A small-molecule ligand and the protein it binds are described below.
Small molecule (SMILES): Nc1nc(=O)n([C@@H]2CS[C@H](COP(=O)(O)OP(=O)(O)OP(=O)(O)O)O2)cc1F

Sequence of chain 1.I:
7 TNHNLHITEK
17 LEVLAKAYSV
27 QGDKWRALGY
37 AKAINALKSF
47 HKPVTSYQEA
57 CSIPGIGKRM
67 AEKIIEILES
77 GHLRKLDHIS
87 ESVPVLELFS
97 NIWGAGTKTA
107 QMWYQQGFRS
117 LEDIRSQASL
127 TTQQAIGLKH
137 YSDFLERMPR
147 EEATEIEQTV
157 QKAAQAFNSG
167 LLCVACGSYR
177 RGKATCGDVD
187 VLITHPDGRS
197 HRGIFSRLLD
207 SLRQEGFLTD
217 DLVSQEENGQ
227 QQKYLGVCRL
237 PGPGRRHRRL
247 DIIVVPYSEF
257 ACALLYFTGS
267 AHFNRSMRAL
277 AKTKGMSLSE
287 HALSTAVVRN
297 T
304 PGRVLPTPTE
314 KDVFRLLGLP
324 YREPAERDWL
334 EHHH

Binding-site contacts:
Ligand atom PAZ contacts residue GLY183 of chain 1.I at 3.9 Å.
Ligand atom OAI contacts residue SER174 of chain 1.I at 3.2 Å (h-bond).
Ligand atom OAB contacts residue ASN270 of chain 1.I at 2.9 Å (h-bond).
Ligand atom OAB contacts residue TYR262 of chain 1.I at 3.3 Å.
Ligand atom OAB contacts residue ARG274 of chain 1.I at 3.2 Å (salt-bridge).
Ligand atom CAX contacts residue ASN270 of chain 1.I at 3.4 Å.
Ligand atom SAS contacts residue TYR262 of chain 1.I at 3.8 Å.
Ligand atom PAZ contacts residue ARG143 of chain 1.I at 3.8 Å.
Ligand atom NAN contacts residue ARG274 of chain 1.I at 3.5 Å (salt-bridge).
Ligand atom FAJ contacts residue DC6 of chain 1.K at 3.3 Å.
Ligand atom OAE contacts residue ARG177 of chain 1.I at 2.7 Å (salt-bridge).
Ligand atom OAP contacts residue ALA267 of chain 1.I at 3.7 Å.
Ligand atom OAG contacts residue SER174 of chain 1.I at 2.3 Å (h-bond).
Ligand atom OAI contacts residue GLY173 of chain 1.I at 3.5 Å.
Ligand atom NAY contacts residue ALA267 of chain 1.I at 3.8 Å.
Ligand atom CAM contacts residue DC6 of chain 1.K at 3.9 Å.
Ligand atom OAH contacts residue SER266 of chain 1.I at 3.6 Å.
Ligand atom OAC contacts residue ARG143 of chain 1.I at 3.0 Å (salt-bridge).
Ligand atom CAM contacts residue TYR262 of chain 1.I at 3.5 Å (hydrophobic).
Ligand atom OAH contacts residue ALA267 of chain 1.I at 3.1 Å (h-bond).
Ligand atom CAU contacts residue ALA267 of chain 1.I at 3.9 Å (hydrophobic).
Ligand atom OAF contacts residue CA1 of chain 1.NA at 2.4 Å.
Ligand atom NAA contacts residue DC6 of chain 1.K at 3.6 Å.
Ligand atom CAU contacts residue DC6 of chain 1.K at 3.7 Å.
Ligand atom PBA contacts residue ALA267 of chain 1.I at 3.8 Å.
Ligand atom CAW contacts residue TYR262 of chain 1.I at 3.7 Å (hydrophobic).
Ligand atom OAO contacts residue ALA267 of chain 1.I at 3.6 Å (h-bond).
Ligand atom OAI contacts residue CA1 of chain 1.NA at 2.3 Å.
Ligand atom NAA contacts residue ARG271 of chain 1.I at 3.5 Å (salt-bridge).
Ligand atom CAV contacts residue ASN270 of chain 1.I at 3.9 Å.
Ligand atom CAK contacts residue ALA267 of chain 1.I at 3.6 Å (hydrophobic).
Ligand atom OAG contacts residue ARG143 of chain 1.I at 3.0 Å (salt-bridge).
Ligand atom OAF contacts residue ASP184 of chain 1.I at 3.4 Å (salt-bridge).
Ligand atom PBB contacts residue CA1 of chain 1.NA at 3.7 Å.
Ligand atom OAQ contacts residue SER174 of chain 1.I at 3.6 Å.
Ligand atom OAD contacts residue ALA267 of chain 1.I at 3.6 Å.
Ligand atom PAZ contacts residue SER174 of chain 1.I at 3.6 Å.
Ligand atom OAG contacts residue CA1 of chain 1.NA at 3.8 Å.
Ligand atom PAZ contacts residue CA1 of chain 1.NA at 3.6 Å.
Ligand atom OAG contacts residue GLY183 of chain 1.I at 3.0 Å (h-bond).